Binding-site contacts:
Ligand atom O5 contacts residue ASN675 of chain 1.B at 2.4 Å (h-bond).
Ligand atom C6 contacts residue LEU681 of chain 1.B at 3.6 Å (hydrophobic).
Ligand atom C5 contacts residue THR677 of chain 1.B at 3.8 Å.
Ligand atom C2 contacts residue ASN675 of chain 1.B at 2.5 Å.
Ligand atom N2 contacts residue ASN675 of chain 1.B at 2.9 Å (h-bond).
Ligand atom C5 contacts residue ASN675 of chain 1.B at 3.7 Å.
Ligand atom O5 contacts residue THR677 of chain 1.B at 3.9 Å.
Ligand atom O7 contacts residue ASN675 of chain 1.B at 3.1 Å (h-bond).
Ligand atom O5 contacts residue GLU678 of chain 1.B at 3.7 Å.
Ligand atom C7 contacts residue ASN675 of chain 1.B at 3.2 Å.
Ligand atom C8 contacts residue ASN675 of chain 1.B at 4.2 Å.
Ligand atom C3 contacts residue ASN675 of chain 1.B at 3.8 Å.
Ligand atom C1 contacts residue GLU678 of chain 1.B at 4.2 Å.
Ligand atom C1 contacts residue THR677 of chain 1.B at 3.6 Å.
Ligand atom C4 contacts residue ASN675 of chain 1.B at 4.2 Å.
Ligand atom C1 contacts residue ASN675 of chain 1.B at 1.4 Å.

Sequence of chain 1.B:
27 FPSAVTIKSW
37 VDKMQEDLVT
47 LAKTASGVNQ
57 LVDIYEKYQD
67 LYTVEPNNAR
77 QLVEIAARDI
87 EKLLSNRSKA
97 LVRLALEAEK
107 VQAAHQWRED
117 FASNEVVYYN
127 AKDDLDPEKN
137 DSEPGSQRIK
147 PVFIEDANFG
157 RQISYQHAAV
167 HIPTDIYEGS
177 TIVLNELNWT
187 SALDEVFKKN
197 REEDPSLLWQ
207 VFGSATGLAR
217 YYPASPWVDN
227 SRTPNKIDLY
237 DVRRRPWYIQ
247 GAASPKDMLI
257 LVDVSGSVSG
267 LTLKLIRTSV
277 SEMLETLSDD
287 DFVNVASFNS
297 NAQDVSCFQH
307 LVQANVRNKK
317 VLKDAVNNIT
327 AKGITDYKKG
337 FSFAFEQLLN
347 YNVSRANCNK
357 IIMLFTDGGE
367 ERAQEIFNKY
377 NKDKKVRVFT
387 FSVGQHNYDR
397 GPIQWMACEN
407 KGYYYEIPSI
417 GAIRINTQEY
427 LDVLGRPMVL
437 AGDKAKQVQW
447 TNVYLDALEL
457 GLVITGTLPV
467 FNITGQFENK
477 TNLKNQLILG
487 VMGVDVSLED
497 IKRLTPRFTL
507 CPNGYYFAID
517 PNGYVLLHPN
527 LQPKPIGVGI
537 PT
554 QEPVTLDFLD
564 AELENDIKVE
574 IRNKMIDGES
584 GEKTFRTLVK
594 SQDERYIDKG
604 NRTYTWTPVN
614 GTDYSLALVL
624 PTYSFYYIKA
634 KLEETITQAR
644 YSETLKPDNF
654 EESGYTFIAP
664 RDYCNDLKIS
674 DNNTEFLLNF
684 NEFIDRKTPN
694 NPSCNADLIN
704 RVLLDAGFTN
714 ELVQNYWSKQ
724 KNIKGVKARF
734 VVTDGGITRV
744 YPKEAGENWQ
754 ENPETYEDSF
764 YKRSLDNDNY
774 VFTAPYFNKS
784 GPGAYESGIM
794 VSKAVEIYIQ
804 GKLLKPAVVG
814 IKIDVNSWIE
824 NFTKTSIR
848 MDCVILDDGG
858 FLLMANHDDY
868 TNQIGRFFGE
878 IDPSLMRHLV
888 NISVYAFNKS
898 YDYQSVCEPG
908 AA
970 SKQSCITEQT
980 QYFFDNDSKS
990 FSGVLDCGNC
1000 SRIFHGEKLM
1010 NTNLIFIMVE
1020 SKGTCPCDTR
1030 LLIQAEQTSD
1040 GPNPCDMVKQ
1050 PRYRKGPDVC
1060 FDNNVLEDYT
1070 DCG

This protein binds this small molecule.
Small molecule (SMILES): CC(=O)N[C@@H]1[C@@H](O)[C@H](O)[C@@H](CO)O[C@H]1O